A small-molecule ligand and the protein it binds are described below.
Small molecule (SMILES): CC(C)C[C@H](NC(=O)[C@H](CC1=CN=C2CC=CC=C12)NC(=O)[C@H](CC(=O)O)NC(=O)[C@H](CCC(N)=O)NC(=O)[C@H](CC(N)=O)NC(=O)[C@H](CCCN=C(N)N)NC(=O)[C@@H]1CCCN1C(=O)CNC(=O)[C@@H](N)CCC(=O)O)C(=O)O

Sequence of chain 1.E:
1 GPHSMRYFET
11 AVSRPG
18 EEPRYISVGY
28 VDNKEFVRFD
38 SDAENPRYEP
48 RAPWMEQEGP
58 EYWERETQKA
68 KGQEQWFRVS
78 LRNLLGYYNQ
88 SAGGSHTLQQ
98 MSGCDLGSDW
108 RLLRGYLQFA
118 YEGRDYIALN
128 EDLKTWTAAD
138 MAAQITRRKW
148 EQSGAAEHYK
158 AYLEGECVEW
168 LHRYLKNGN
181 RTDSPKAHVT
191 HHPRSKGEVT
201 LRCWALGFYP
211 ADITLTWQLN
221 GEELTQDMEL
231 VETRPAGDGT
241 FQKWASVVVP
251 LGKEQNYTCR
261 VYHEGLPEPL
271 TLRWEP

Binding-site contacts:
Ligand atom OE2 contacts residue TRP167 of chain 1.E at 3.3 Å.
Ligand atom O contacts residue THR143 of chain 1.E at 2.5 Å (h-bond).
Ligand atom CZ3 contacts residue GOL1 of chain 1.PA at 3.4 Å.
Ligand atom N contacts residue GLN70 of chain 1.E at 2.8 Å (h-bond).
Ligand atom OE2 contacts residue ARG62 of chain 1.E at 2.6 Å (salt-bridge).
Ligand atom O contacts residue GOL1 of chain 1.PA at 2.7 Å (h-bond).
Ligand atom CH2 contacts residue GOL1 of chain 1.PA at 3.4 Å.
Ligand atom N contacts residue SER77 of chain 1.E at 3.2 Å (h-bond).
Ligand atom NE2 contacts residue ALA152 of chain 1.E at 3.4 Å.
Ligand atom O contacts residue LYS146 of chain 1.E at 3.3 Å (salt-bridge).
Ligand atom CZ3 contacts residue GOL1 of chain 1.QA at 3.4 Å.
Ligand atom CD2 contacts residue TRP147 of chain 1.E at 3.4 Å (hydrophobic).
Ligand atom C contacts residue TYR84 of chain 1.E at 3.3 Å (hydrophobic).
Ligand atom O contacts residue TRP147 of chain 1.E at 2.9 Å (h-bond).
Ligand atom OD1 contacts residue GLN97 of chain 1.E at 3.1 Å (h-bond).
Ligand atom CG contacts residue GLU63 of chain 1.E at 3.3 Å.
Ligand atom N contacts residue TYR7 of chain 1.E at 3.4 Å.
Ligand atom N contacts residue TYR7 of chain 1.E at 3.3 Å (h-bond).
Ligand atom OD1 contacts residue GLN70 of chain 1.E at 3.3 Å (h-bond).
Ligand atom ND2 contacts residue GLN97 of chain 1.E at 2.9 Å (h-bond).
Ligand atom O contacts residue HIS155 of chain 1.E at 2.7 Å (h-bond).
Ligand atom OXT contacts residue TYR84 of chain 1.E at 2.8 Å (h-bond).
Ligand atom CB contacts residue GLN70 of chain 1.E at 3.4 Å.
Ligand atom ND2 contacts residue TRP73 of chain 1.E at 3.2 Å.
Ligand atom CA contacts residue TYR7 of chain 1.E at 3.3 Å (hydrophobic).
Ligand atom N contacts residue TYR171 of chain 1.E at 2.9 Å (h-bond).
Ligand atom CE2 contacts residue GOL1 of chain 1.PA at 3.2 Å.
Ligand atom O contacts residue TYR159 of chain 1.E at 2.6 Å (h-bond).
Ligand atom CD2 contacts residue GOL1 of chain 1.PA at 3.4 Å.
Ligand atom OE1 contacts residue SER150 of chain 1.E at 3.1 Å (h-bond).
Ligand atom O contacts residue TRP73 of chain 1.E at 3.0 Å (h-bond).
Ligand atom C contacts residue TRP73 of chain 1.E at 3.4 Å (hydrophobic).
Ligand atom CD contacts residue GLU63 of chain 1.E at 3.1 Å.
Ligand atom O contacts residue TYR84 of chain 1.E at 3.0 Å (h-bond).
Ligand atom N contacts residue TYR156 of chain 1.E at 3.0 Å (h-bond).
Ligand atom O contacts residue LYS66 of chain 1.E at 2.7 Å (salt-bridge).
Ligand atom OXT contacts residue ASN80 of chain 1.E at 3.1 Å (h-bond).
Ligand atom OXT contacts residue LYS146 of chain 1.E at 3.1 Å (salt-bridge).
Ligand atom NE2 contacts residue SER150 of chain 1.E at 2.9 Å (h-bond).
Ligand atom O contacts residue TRP73 of chain 1.E at 2.9 Å (h-bond).